Sequence of chain 1.C:
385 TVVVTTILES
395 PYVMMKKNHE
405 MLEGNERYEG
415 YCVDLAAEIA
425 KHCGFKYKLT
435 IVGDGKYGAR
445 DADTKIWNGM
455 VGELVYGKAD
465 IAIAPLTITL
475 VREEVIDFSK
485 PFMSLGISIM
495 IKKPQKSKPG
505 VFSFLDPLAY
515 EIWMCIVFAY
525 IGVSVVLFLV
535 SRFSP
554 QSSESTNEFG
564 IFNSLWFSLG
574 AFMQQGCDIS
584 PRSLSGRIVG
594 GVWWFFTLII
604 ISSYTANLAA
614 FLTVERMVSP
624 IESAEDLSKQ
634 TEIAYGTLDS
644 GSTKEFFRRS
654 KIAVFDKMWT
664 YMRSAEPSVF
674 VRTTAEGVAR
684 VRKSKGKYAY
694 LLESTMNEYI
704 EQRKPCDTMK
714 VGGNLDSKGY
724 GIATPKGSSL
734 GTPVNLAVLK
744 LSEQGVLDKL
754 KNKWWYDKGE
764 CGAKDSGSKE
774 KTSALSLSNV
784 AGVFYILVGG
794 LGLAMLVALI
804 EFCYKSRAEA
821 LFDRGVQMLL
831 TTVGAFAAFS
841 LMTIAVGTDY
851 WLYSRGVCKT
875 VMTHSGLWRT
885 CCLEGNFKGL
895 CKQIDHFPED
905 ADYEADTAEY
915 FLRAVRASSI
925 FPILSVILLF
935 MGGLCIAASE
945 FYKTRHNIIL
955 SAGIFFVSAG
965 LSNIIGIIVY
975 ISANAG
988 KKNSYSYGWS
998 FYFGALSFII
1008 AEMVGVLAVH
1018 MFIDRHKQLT

This small molecule binds to this protein.
Small molecule (SMILES): N[C@@H](CCC(=O)O)C(=O)O

Binding-site contacts:
Ligand atom CD contacts residue THR646 of chain 1.C at 3.4 Å.
Ligand atom N contacts residue LEU470 of chain 1.C at 3.6 Å.
Ligand atom CG contacts residue SER645 of chain 1.C at 3.9 Å.
Ligand atom N contacts residue THR471 of chain 1.C at 3.7 Å.
Ligand atom N contacts residue TYR723 of chain 1.C at 3.3 Å.
Ligand atom CA contacts residue SER645 of chain 1.C at 4.2 Å.
Ligand atom CA contacts residue TYR441 of chain 1.C at 4.0 Å (hydrophobic).
Ligand atom OE2 contacts residue THR646 of chain 1.C at 2.6 Å (h-bond).
Ligand atom N contacts residue TYR441 of chain 1.C at 3.6 Å.
Ligand atom CG contacts residue TYR441 of chain 1.C at 3.6 Å (hydrophobic).
Ligand atom CG contacts residue GLY644 of chain 1.C at 3.8 Å.
Ligand atom O contacts residue ARG476 of chain 1.C at 3.8 Å.
Ligand atom OXT contacts residue SER645 of chain 1.C at 2.9 Å (h-bond).
Ligand atom OXT contacts residue ARG476 of chain 1.C at 3.0 Å (salt-bridge).
Ligand atom CB contacts residue TYR441 of chain 1.C at 3.2 Å (hydrophobic).
Ligand atom CA contacts residue TYR723 of chain 1.C at 4.1 Å (hydrophobic).
Ligand atom OE1 contacts residue THR646 of chain 1.C at 3.1 Å (h-bond).
Ligand atom CD contacts residue GLU696 of chain 1.C at 3.9 Å.
Ligand atom OE1 contacts residue SER645 of chain 1.C at 4.3 Å.
Ligand atom C contacts residue SER645 of chain 1.C at 3.9 Å.
Ligand atom OXT contacts residue THR471 of chain 1.C at 3.2 Å (h-bond).
Ligand atom C contacts residue LEU470 of chain 1.C at 4.1 Å (hydrophobic).
Ligand atom O contacts residue TYR441 of chain 1.C at 3.1 Å.
Ligand atom N contacts residue PRO469 of chain 1.C at 3.1 Å (h-bond).
Ligand atom O contacts residue THR471 of chain 1.C at 3.8 Å.
Ligand atom OE2 contacts residue SER645 of chain 1.C at 2.6 Å (h-bond).
Ligand atom C contacts residue TYR441 of chain 1.C at 3.9 Å (hydrophobic).
Ligand atom OE1 contacts residue GLU696 of chain 1.C at 2.9 Å (salt-bridge).
Ligand atom CA contacts residue THR471 of chain 1.C at 3.4 Å.
Ligand atom C contacts residue ARG476 of chain 1.C at 3.8 Å.
Ligand atom CD contacts residue GLY644 of chain 1.C at 4.0 Å.
Ligand atom C contacts residue THR471 of chain 1.C at 3.5 Å.
Ligand atom CD contacts residue SER645 of chain 1.C at 3.6 Å.
Ligand atom CG contacts residue LEU641 of chain 1.C at 3.8 Å (hydrophobic).
Ligand atom OE2 contacts residue GLU696 of chain 1.C at 4.3 Å.
Ligand atom O contacts residue PRO469 of chain 1.C at 3.8 Å.
Ligand atom CA contacts residue PRO469 of chain 1.C at 4.2 Å (hydrophobic).
Ligand atom O contacts residue LEU470 of chain 1.C at 3.3 Å.
Ligand atom OE2 contacts residue GLY644 of chain 1.C at 3.2 Å.
Ligand atom CD contacts residue LEU641 of chain 1.C at 4.2 Å (hydrophobic).